This protein binds this small molecule.
Small molecule (SMILES): OC[C@H]1O[C@@H](O)[C@H](O)[C@@H](O)[C@H]1O

Sequence of chain 1.Z:
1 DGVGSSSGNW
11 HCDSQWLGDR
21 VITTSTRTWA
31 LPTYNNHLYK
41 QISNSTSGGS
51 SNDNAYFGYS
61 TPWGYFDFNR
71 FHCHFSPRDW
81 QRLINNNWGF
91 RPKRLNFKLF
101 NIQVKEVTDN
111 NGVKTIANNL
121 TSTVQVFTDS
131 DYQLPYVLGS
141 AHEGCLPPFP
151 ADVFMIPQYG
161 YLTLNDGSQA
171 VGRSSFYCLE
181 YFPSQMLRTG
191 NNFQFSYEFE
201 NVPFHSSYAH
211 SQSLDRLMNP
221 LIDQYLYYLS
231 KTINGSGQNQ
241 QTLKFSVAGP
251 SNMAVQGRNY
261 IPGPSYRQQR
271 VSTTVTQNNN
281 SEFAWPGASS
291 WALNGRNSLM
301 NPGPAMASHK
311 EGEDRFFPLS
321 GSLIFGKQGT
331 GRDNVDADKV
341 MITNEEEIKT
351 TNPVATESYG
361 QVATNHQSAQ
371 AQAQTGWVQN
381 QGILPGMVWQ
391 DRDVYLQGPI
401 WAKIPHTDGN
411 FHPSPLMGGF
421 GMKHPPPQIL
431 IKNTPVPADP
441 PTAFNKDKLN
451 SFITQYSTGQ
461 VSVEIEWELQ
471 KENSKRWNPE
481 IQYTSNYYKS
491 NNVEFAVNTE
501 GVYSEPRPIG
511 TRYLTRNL

Sequence of chain 1.CB:
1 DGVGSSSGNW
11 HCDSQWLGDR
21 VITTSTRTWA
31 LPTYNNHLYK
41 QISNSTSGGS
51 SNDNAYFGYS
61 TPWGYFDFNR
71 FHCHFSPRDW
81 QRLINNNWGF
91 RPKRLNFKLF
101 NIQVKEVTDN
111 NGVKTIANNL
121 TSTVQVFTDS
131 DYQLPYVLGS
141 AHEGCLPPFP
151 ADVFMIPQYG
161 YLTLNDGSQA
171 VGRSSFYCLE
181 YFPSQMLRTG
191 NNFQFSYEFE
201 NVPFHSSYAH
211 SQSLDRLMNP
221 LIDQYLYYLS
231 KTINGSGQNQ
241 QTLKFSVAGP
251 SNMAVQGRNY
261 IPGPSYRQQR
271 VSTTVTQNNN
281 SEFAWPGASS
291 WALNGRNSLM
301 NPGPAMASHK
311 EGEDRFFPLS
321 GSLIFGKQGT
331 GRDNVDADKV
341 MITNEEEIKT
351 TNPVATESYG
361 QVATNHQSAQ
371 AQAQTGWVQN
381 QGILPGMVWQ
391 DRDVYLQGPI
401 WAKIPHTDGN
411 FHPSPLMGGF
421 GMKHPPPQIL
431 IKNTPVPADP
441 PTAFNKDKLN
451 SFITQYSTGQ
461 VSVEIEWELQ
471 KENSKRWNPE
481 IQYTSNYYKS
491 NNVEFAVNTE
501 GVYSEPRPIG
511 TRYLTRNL

Binding-site contacts:
Ligand atom C2 contacts residue ASN252 of chain 1.CB at 4.4 Å.
Ligand atom C4 contacts residue TRP285 of chain 1.Z at 4.0 Å (hydrophobic).
Ligand atom O2 contacts residue VAL255 of chain 1.CB at 3.9 Å.
Ligand atom O2 contacts residue ASN252 of chain 1.CB at 3.1 Å (h-bond).
Ligand atom C2 contacts residue TRP285 of chain 1.Z at 3.5 Å (hydrophobic).
Ligand atom C3 contacts residue TRP285 of chain 1.Z at 4.0 Å (hydrophobic).
Ligand atom O3 contacts residue TRP285 of chain 1.Z at 3.9 Å.
Ligand atom O5 contacts residue TRP285 of chain 1.Z at 3.1 Å (h-bond).
Ligand atom O6 contacts residue TRP285 of chain 1.Z at 3.2 Å (h-bond).
Ligand atom O1 contacts residue VAL255 of chain 1.CB at 4.0 Å.
Ligand atom O4 contacts residue TRP285 of chain 1.Z at 3.2 Å.
Ligand atom O2 contacts residue TRP285 of chain 1.Z at 4.3 Å.
Ligand atom C1 contacts residue TRP285 of chain 1.Z at 3.5 Å (hydrophobic).
Ligand atom O1 contacts residue TRP285 of chain 1.Z at 3.1 Å.
Ligand atom C5 contacts residue TRP285 of chain 1.Z at 3.7 Å (hydrophobic).
Ligand atom C6 contacts residue TRP285 of chain 1.Z at 3.4 Å (hydrophobic).
Ligand atom O1 contacts residue ALA254 of chain 1.CB at 4.3 Å.
Ligand atom O1 contacts residue ASN252 of chain 1.CB at 4.2 Å.